Binding-site contacts:
Ligand atom O4' contacts residue LEU52 of chain 1.A at 3.9 Å.
Ligand atom SG contacts residue LEU136 of chain 1.A at 3.9 Å.
Ligand atom C contacts residue GLY101 of chain 1.A at 4.0 Å.
Ligand atom SG contacts residue ALA129 of chain 1.A at 3.8 Å.
Ligand atom O contacts residue GLY102 of chain 1.A at 3.9 Å.
Ligand atom C2 contacts residue GLN86 of chain 1.A at 3.4 Å.
Ligand atom O2S contacts residue LEU52 of chain 1.A at 3.9 Å.
Ligand atom SG contacts residue ILE48 of chain 1.A at 3.6 Å.
Ligand atom O2' contacts residue LEU52 of chain 1.A at 3.6 Å.
Ligand atom CB contacts residue ILE48 of chain 1.A at 3.8 Å (hydrophobic).
Ligand atom C2 contacts residue ALA87 of chain 1.A at 3.5 Å (hydrophobic).
Ligand atom N3S contacts residue ARG32 of chain 1.A at 4.0 Å.
Ligand atom CB contacts residue THR31 of chain 1.A at 3.5 Å.
Ligand atom N contacts residue GLY101 of chain 1.A at 2.8 Å (h-bond).
Ligand atom O1S contacts residue SER51 of chain 1.A at 3.3 Å (h-bond).
Ligand atom SG contacts residue VAL49 of chain 1.A at 3.5 Å (h-bond).
Ligand atom N3S contacts residue LYS50 of chain 1.A at 4.0 Å.
Ligand atom N7 contacts residue ILE100 of chain 1.A at 3.9 Å.
Ligand atom O2S contacts residue LYS50 of chain 1.A at 3.0 Å.
Ligand atom C6 contacts residue PRO89 of chain 1.A at 4.0 Å (hydrophobic).
Ligand atom N6 contacts residue PRO89 of chain 1.A at 4.0 Å.
Ligand atom N3 contacts residue GLN86 of chain 1.A at 3.5 Å (h-bond).
Ligand atom O1S contacts residue LYS50 of chain 1.A at 3.3 Å.
Ligand atom C4' contacts residue LEU52 of chain 1.A at 3.7 Å (hydrophobic).
Ligand atom CA contacts residue ARG32 of chain 1.A at 3.0 Å.
Ligand atom S contacts residue LYS50 of chain 1.A at 3.7 Å.
Ligand atom O contacts residue GLY101 of chain 1.A at 3.4 Å.
Ligand atom O4' contacts residue ILE100 of chain 1.A at 3.9 Å.
Ligand atom CB contacts residue ALA34 of chain 1.A at 3.9 Å (hydrophobic).
Ligand atom O contacts residue ARG32 of chain 1.A at 4.0 Å.
Ligand atom N contacts residue ARG32 of chain 1.A at 3.2 Å (salt-bridge).
Ligand atom CA contacts residue GLY101 of chain 1.A at 3.8 Å.
Ligand atom N contacts residue THR31 of chain 1.A at 2.7 Å (h-bond).
Ligand atom CA contacts residue THR31 of chain 1.A at 3.2 Å.
Ligand atom C contacts residue ARG32 of chain 1.A at 3.5 Å.
Ligand atom N1 contacts residue PRO89 of chain 1.A at 3.6 Å.
Ligand atom O1S contacts residue LEU52 of chain 1.A at 3.8 Å.
Ligand atom C8 contacts residue ILE100 of chain 1.A at 3.7 Å (hydrophobic).
Ligand atom CB contacts residue THR33 of chain 1.A at 3.9 Å.
Ligand atom N9 contacts residue ILE100 of chain 1.A at 3.9 Å.

The small molecule below binds the protein below.
Small molecule (SMILES): Nc1ncnc2c1ncn2[C@@H]1O[C@H](COS(=O)(=O)NC(=O)[C@@H](N)CS)[C@@H](O)[C@H]1O

Sequence of chain 1.A:
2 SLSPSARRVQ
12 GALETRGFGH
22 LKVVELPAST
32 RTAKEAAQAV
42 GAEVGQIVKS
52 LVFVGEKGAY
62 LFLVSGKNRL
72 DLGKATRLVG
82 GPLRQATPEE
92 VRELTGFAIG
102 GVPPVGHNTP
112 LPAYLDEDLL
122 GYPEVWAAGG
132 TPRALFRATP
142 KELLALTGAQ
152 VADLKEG